A small-molecule ligand and the protein it binds are described below.
Small molecule (SMILES): CC(C)C[C@H](N)C(=O)O

Sequence of chain 1.A:
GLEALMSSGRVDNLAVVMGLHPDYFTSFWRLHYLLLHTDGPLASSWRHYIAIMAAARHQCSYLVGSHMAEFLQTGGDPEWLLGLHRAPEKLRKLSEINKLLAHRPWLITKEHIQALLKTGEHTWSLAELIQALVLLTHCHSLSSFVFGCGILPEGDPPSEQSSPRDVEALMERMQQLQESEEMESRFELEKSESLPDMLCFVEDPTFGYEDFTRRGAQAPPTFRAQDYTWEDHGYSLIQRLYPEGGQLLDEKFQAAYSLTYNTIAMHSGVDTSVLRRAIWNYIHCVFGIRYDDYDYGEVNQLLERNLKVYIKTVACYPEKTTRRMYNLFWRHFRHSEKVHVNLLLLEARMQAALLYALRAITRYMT

Binding-site contacts:
Ligand atom O contacts residue LEU373 of chain 1.A at 4.3 Å.
Ligand atom CA contacts residue THR386 of chain 1.A at 4.2 Å.
Ligand atom C contacts residue HIS454 of chain 1.A at 4.3 Å.
Ligand atom O contacts residue HIS454 of chain 1.A at 4.4 Å.
Ligand atom CA contacts residue GLU451 of chain 1.A at 4.0 Å.
Ligand atom CD2 contacts residue VAL455 of chain 1.A at 4.0 Å (hydrophobic).
Ligand atom OXT contacts residue THR386 of chain 1.A at 4.4 Å.
Ligand atom C contacts residue THR386 of chain 1.A at 3.6 Å.
Ligand atom O contacts residue THR374 of chain 1.A at 2.7 Å (h-bond).
Ligand atom CA contacts residue THR377 of chain 1.A at 3.2 Å.
Ligand atom OXT contacts residue TYR375 of chain 1.A at 2.7 Å (h-bond).
Ligand atom OXT contacts residue THR377 of chain 1.A at 3.6 Å.
Ligand atom CG contacts residue HIS454 of chain 1.A at 4.4 Å.
Ligand atom CB contacts residue ARG390 of chain 1.A at 4.3 Å.
Ligand atom N contacts residue GLU451 of chain 1.A at 3.0 Å (salt-bridge).
Ligand atom O contacts residue THR377 of chain 1.A at 4.0 Å.
Ligand atom O contacts residue ASN376 of chain 1.A at 4.2 Å.
Ligand atom CA contacts residue HIS454 of chain 1.A at 4.3 Å.
Ligand atom CD2 contacts residue HIS454 of chain 1.A at 3.9 Å.
Ligand atom CD1 contacts residue PHE447 of chain 1.A at 4.3 Å (hydrophobic).
Ligand atom N contacts residue ARG448 of chain 1.A at 4.5 Å.
Ligand atom CD2 contacts residue GLU451 of chain 1.A at 3.9 Å.
Ligand atom CG contacts residue LEU389 of chain 1.A at 4.4 Å (hydrophobic).
Ligand atom CB contacts residue HIS454 of chain 1.A at 3.4 Å.
Ligand atom OXT contacts residue ASN376 of chain 1.A at 3.4 Å (h-bond).
Ligand atom CD1 contacts residue GLU451 of chain 1.A at 3.6 Å.
Ligand atom O contacts residue TYR375 of chain 1.A at 3.9 Å.
Ligand atom C contacts residue THR374 of chain 1.A at 3.5 Å.
Ligand atom C contacts residue TYR375 of chain 1.A at 3.7 Å (hydrophobic).
Ligand atom N contacts residue HIS454 of chain 1.A at 4.5 Å.
Ligand atom CD1 contacts residue TRP444 of chain 1.A at 4.0 Å (hydrophobic).
Ligand atom CG contacts residue ARG390 of chain 1.A at 4.4 Å.
Ligand atom C contacts residue THR377 of chain 1.A at 3.4 Å.
Ligand atom O contacts residue ARG390 of chain 1.A at 3.5 Å (salt-bridge).
Ligand atom N contacts residue THR377 of chain 1.A at 3.2 Å (h-bond).
Ligand atom OXT contacts residue THR374 of chain 1.A at 3.4 Å (h-bond).
Ligand atom C contacts residue ASN376 of chain 1.A at 4.2 Å.
Ligand atom CD2 contacts residue TRP444 of chain 1.A at 4.1 Å (hydrophobic).
Ligand atom CD1 contacts residue LEU389 of chain 1.A at 4.0 Å (hydrophobic).
Ligand atom O contacts residue THR386 of chain 1.A at 2.5 Å (h-bond).